Sequence of chain 1.XC:
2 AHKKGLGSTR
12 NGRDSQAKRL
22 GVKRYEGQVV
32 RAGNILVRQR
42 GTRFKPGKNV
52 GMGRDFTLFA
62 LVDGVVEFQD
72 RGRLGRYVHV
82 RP

The protein below binds the small molecule below.
Small molecule (SMILES): COc1ccc(C[C@H](N)C(=O)N[C@H]2[C@@H](O)[C@H](n3cnc4c(N(C)C)ncnc43)O[C@@H]2CO[P](=O)(O)O[C@H]2[C@@H](O)[C@H](n3ccc(N)nc3=O)O[C@@H]2CO[P](=O)(O)O[C@H]2[C@@H](O)[C@H](n3ccc(N)nc3=O)O[C@@H]2CO)cc1

Binding-site contacts:
Ligand atom C5 contacts residue MG1 of chain 1.HCA at 2.8 Å.
Ligand atom OP1 contacts residue ALA2 of chain 1.XC at 3.8 Å.
Ligand atom C4 contacts residue MG1 of chain 1.HCA at 3.4 Å.
Ligand atom C6 contacts residue MG1 of chain 1.HCA at 3.5 Å.
Ligand atom N9 contacts residue MG1 of chain 1.HCA at 3.3 Å.
Ligand atom C9 contacts residue MG1 of chain 1.HCA at 3.4 Å.
Ligand atom N7 contacts residue MG1 of chain 1.HCA at 2.0 Å.
Ligand atom C8 contacts residue MG1 of chain 1.HCA at 2.5 Å.
Ligand atom N6 contacts residue MG1 of chain 1.HCA at 3.9 Å.
Ligand atom C2' contacts residue MG1 of chain 1.HCA at 4.3 Å.
Ligand atom OP1 contacts residue HIS3 of chain 1.XC at 3.4 Å (h-bond).
Ligand atom OP1 contacts residue MG1 of chain 1.MY at 3.9 Å.